Binding-site contacts:
Ligand atom O5 contacts residue ASN212 of chain 3.E at 2.4 Å (h-bond).
Ligand atom C4 contacts residue ASN212 of chain 3.E at 4.2 Å.
Ligand atom C2 contacts residue ASN212 of chain 3.E at 2.4 Å.
Ligand atom O7 contacts residue ASN212 of chain 3.E at 4.5 Å.
Ligand atom C7 contacts residue ASN212 of chain 3.E at 3.9 Å.
Ligand atom N2 contacts residue ASN212 of chain 3.E at 2.9 Å (h-bond).
Ligand atom C1 contacts residue ILE211 of chain 3.E at 4.2 Å (hydrophobic).
Ligand atom C5 contacts residue ASN212 of chain 3.E at 3.7 Å.
Ligand atom N2 contacts residue ILE211 of chain 3.E at 4.3 Å.
Ligand atom C1 contacts residue ASN212 of chain 3.E at 1.4 Å.
Ligand atom C3 contacts residue ASN212 of chain 3.E at 3.8 Å.

This small molecule binds to this protein.
Small molecule (SMILES): CC(=O)N[C@@H]1[C@@H](O)[C@H](O)[C@@H](CO)O[C@H]1O

Sequence of chain 3.E:
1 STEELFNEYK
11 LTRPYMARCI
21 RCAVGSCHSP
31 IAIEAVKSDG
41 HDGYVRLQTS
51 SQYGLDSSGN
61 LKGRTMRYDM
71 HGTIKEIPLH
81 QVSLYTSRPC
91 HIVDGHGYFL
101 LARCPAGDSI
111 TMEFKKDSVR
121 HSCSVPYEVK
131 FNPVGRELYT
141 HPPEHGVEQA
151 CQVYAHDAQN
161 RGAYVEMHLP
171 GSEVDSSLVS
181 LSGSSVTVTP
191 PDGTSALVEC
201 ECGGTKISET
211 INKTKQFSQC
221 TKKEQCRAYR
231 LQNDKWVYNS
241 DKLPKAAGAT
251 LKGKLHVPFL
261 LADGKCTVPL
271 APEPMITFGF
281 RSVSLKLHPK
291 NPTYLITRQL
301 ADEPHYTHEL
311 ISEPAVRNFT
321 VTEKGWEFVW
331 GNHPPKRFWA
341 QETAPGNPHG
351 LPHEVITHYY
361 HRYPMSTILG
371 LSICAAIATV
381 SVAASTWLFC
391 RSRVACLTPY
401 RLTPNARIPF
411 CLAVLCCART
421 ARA